Sequence of chain 1.A:
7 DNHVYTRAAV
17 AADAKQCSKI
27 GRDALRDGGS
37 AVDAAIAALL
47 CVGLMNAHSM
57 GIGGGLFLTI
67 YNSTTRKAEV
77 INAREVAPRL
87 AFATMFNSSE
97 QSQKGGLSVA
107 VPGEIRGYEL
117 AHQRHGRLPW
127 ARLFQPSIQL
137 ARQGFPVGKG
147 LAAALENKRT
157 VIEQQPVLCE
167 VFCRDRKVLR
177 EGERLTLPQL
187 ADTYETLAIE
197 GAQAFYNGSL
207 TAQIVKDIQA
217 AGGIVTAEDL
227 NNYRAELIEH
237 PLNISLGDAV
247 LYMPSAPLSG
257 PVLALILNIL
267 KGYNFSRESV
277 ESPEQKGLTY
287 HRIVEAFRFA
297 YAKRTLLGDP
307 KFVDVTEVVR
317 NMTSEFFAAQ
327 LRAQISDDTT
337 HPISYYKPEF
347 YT

Binding-site contacts:
Ligand atom C7 contacts residue PRO338 of chain 1.A at 4.2 Å (hydrophobic).
Ligand atom N2 contacts residue ASN131 of chain 1.B at 2.9 Å (h-bond).
Ligand atom C3 contacts residue ASN131 of chain 1.B at 3.8 Å.
Ligand atom O4 contacts residue HIS337 of chain 1.A at 4.0 Å.
Ligand atom C8 contacts residue ILE339 of chain 1.A at 3.9 Å (hydrophobic).
Ligand atom C7 contacts residue ASN131 of chain 1.B at 3.4 Å.
Ligand atom O5 contacts residue ASN131 of chain 1.B at 2.3 Å (h-bond).
Ligand atom O5 contacts residue HIS153 of chain 1.B at 4.1 Å.
Ligand atom O6 contacts residue HIS151 of chain 1.B at 3.1 Å (h-bond).
Ligand atom O7 contacts residue ASN131 of chain 1.B at 3.5 Å (h-bond).
Ligand atom C3 contacts residue PRO338 of chain 1.A at 4.1 Å (hydrophobic).
Ligand atom O6 contacts residue HIS152 of chain 1.B at 3.8 Å.
Ligand atom C5 contacts residue ASN131 of chain 1.B at 3.6 Å.
Ligand atom O3 contacts residue PRO338 of chain 1.A at 4.4 Å.
Ligand atom C7 contacts residue ILE339 of chain 1.A at 4.0 Å (hydrophobic).
Ligand atom C6 contacts residue HIS153 of chain 1.B at 3.7 Å.
Ligand atom O7 contacts residue ILE339 of chain 1.A at 2.8 Å (h-bond).
Ligand atom C8 contacts residue ASN131 of chain 1.B at 4.5 Å.
Ligand atom C4 contacts residue ASN131 of chain 1.B at 4.3 Å.
Ligand atom C5 contacts residue HIS151 of chain 1.B at 4.3 Å.
Ligand atom O4 contacts residue PRO338 of chain 1.A at 4.1 Å.
Ligand atom C5 contacts residue THR336 of chain 1.A at 4.4 Å.
Ligand atom C2 contacts residue ASN131 of chain 1.B at 2.5 Å.
Ligand atom C6 contacts residue THR336 of chain 1.A at 3.7 Å.
Ligand atom C6 contacts residue HIS152 of chain 1.B at 4.3 Å.
Ligand atom O6 contacts residue ASN131 of chain 1.B at 4.4 Å.
Ligand atom C1 contacts residue ASN131 of chain 1.B at 1.4 Å.
Ligand atom C6 contacts residue HIS151 of chain 1.B at 2.8 Å.
Ligand atom O6 contacts residue HIS153 of chain 1.B at 3.1 Å.
Ligand atom C5 contacts residue HIS337 of chain 1.A at 4.1 Å.
Ligand atom O6 contacts residue THR336 of chain 1.A at 4.4 Å.
Ligand atom O7 contacts residue PRO338 of chain 1.A at 3.1 Å.
Ligand atom C5 contacts residue HIS153 of chain 1.B at 4.5 Å.

Sequence of chain 1.B:
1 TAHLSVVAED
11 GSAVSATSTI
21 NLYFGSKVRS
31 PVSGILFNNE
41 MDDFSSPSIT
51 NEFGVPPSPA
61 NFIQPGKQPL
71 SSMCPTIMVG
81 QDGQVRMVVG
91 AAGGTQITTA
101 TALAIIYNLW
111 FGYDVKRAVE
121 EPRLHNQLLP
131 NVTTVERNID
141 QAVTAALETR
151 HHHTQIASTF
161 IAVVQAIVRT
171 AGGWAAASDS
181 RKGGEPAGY

The small molecule below binds the protein below.
Small molecule (SMILES): CC(=O)N[C@@H]1[C@@H](O)[C@H](O)[C@@H](CO)O[C@H]1O